Sequence of chain 1.B:
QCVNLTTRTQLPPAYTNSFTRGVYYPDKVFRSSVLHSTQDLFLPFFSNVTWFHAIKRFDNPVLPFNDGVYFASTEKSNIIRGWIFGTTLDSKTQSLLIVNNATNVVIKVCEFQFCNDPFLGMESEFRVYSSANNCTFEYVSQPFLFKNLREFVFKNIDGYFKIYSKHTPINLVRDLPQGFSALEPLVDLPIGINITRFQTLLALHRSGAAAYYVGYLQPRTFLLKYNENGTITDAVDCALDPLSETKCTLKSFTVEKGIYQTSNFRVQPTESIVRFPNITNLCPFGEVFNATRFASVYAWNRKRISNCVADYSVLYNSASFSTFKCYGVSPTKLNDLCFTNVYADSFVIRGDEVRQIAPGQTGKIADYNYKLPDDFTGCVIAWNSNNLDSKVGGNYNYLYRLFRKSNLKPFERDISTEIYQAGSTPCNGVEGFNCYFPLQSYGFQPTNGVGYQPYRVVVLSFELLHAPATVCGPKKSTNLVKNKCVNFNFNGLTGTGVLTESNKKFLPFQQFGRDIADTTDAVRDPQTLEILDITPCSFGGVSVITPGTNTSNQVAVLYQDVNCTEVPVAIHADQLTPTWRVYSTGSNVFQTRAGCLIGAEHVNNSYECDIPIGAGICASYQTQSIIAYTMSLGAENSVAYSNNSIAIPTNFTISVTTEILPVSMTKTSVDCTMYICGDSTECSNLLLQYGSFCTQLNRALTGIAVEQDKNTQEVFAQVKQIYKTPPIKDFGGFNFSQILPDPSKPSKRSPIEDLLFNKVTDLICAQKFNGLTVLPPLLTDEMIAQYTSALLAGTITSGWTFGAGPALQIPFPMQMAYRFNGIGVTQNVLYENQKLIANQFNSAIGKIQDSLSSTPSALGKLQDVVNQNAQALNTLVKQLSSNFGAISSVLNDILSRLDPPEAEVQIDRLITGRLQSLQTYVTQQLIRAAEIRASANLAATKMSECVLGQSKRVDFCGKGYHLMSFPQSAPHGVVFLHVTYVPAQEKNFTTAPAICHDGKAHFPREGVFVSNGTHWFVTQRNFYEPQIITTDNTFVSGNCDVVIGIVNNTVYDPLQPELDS

A protein and the small-molecule ligand that binds it are described below.
Small molecule (SMILES): CC(=O)N[C@@H]1[C@@H](O)[C@H](O)[C@@H](CO)O[C@H]1O

Binding-site contacts:
Ligand atom N2 contacts residue ASN234 of chain 1.B at 2.9 Å (h-bond).
Ligand atom C2 contacts residue ASN234 of chain 1.B at 2.5 Å.
Ligand atom O7 contacts residue ASN234 of chain 1.B at 3.0 Å (h-bond).
Ligand atom C7 contacts residue ASN234 of chain 1.B at 3.1 Å.
Ligand atom C1 contacts residue ASN234 of chain 1.B at 1.4 Å.
Ligand atom O5 contacts residue ASN234 of chain 1.B at 2.4 Å (h-bond).
Ligand atom C8 contacts residue ASN234 of chain 1.B at 4.3 Å.
Ligand atom C3 contacts residue ASN234 of chain 1.B at 3.8 Å.
Ligand atom C5 contacts residue ASN234 of chain 1.B at 3.7 Å.
Ligand atom C4 contacts residue ASN234 of chain 1.B at 4.2 Å.